This protein binds this small molecule.
Small molecule (SMILES): CC[C@H](C)[C@@H](C=O)NC(=O)[C@H](CO)NC(=O)[C@H](CCCCN)NC(=O)[C@@H](N)C(C)C

Sequence of chain 48.A:
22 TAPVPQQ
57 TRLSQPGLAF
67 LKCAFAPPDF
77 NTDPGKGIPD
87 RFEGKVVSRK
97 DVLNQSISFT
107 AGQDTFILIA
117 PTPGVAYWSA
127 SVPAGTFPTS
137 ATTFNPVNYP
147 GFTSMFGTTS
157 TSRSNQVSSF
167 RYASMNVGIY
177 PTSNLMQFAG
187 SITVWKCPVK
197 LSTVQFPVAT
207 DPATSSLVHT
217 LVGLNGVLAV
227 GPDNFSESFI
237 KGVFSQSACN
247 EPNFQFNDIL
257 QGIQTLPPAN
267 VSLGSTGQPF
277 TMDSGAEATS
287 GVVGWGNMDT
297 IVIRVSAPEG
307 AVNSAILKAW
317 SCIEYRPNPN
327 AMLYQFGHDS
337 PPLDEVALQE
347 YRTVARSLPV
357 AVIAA

Binding-site contacts:
Ligand atom CG2 contacts residue PHE71 of chain 48.A at 4.0 Å (hydrophobic).
Ligand atom CD1 contacts residue THR349 of chain 48.A at 4.3 Å.